A small-molecule ligand and the protein it binds are described below.
Small molecule (SMILES): COCCNC1CCN(C(C)=O)CC1

Binding-site contacts:
Ligand atom N10 contacts residue LYS228 of chain 1.A at 4.2 Å.
Ligand atom C01 contacts residue LYS242 of chain 1.A at 3.9 Å.
Ligand atom C06 contacts residue LYS228 of chain 1.A at 4.1 Å.
Ligand atom C02 contacts residue LYS242 of chain 1.A at 4.0 Å.
Ligand atom O03 contacts residue LYS242 of chain 1.A at 4.4 Å.
Ligand atom C07 contacts residue TYR139 of chain 1.A at 3.4 Å (hydrophobic).
Ligand atom C07 contacts residue LYS228 of chain 1.A at 4.5 Å.
Ligand atom C09 contacts residue LYS242 of chain 1.A at 3.9 Å.
Ligand atom C09 contacts residue ASP241 of chain 1.A at 4.0 Å.
Ligand atom C11 contacts residue LYS228 of chain 1.A at 4.0 Å.
Ligand atom C05 contacts residue ALA227 of chain 1.A at 4.5 Å (hydrophobic).
Ligand atom C01 contacts residue ASP241 of chain 1.A at 4.3 Å.
Ligand atom O03 contacts residue ASN226 of chain 1.A at 4.4 Å.
Ligand atom C01 contacts residue ASN226 of chain 1.A at 3.0 Å.
Ligand atom N10 contacts residue TYR139 of chain 1.A at 3.7 Å.
Ligand atom N04 contacts residue TYR139 of chain 1.A at 3.3 Å.
Ligand atom C05 contacts residue TYR139 of chain 1.A at 3.6 Å (hydrophobic).
Ligand atom N04 contacts residue LYS242 of chain 1.A at 4.0 Å.
Ligand atom C12 contacts residue THR240 of chain 1.A at 4.4 Å.
Ligand atom C01 contacts residue TYR139 of chain 1.A at 3.9 Å (hydrophobic).
Ligand atom C11 contacts residue THR240 of chain 1.A at 3.8 Å.
Ligand atom C02 contacts residue TYR139 of chain 1.A at 3.3 Å (hydrophobic).
Ligand atom C06 contacts residue THR240 of chain 1.A at 3.4 Å.
Ligand atom C09 contacts residue TYR139 of chain 1.A at 3.9 Å (hydrophobic).
Ligand atom C05 contacts residue LYS228 of chain 1.A at 4.0 Å.
Ligand atom O13 contacts residue THR240 of chain 1.A at 3.9 Å.
Ligand atom C02 contacts residue ASN226 of chain 1.A at 4.4 Å.
Ligand atom C05 contacts residue THR240 of chain 1.A at 3.3 Å.
Ligand atom C05 contacts residue ASP241 of chain 1.A at 3.5 Å.
Ligand atom C08 contacts residue TYR139 of chain 1.A at 3.6 Å (hydrophobic).
Ligand atom N04 contacts residue ASP241 of chain 1.A at 4.0 Å.
Ligand atom O03 contacts residue TYR139 of chain 1.A at 3.5 Å.
Ligand atom C01 contacts residue ALA227 of chain 1.A at 4.1 Å (hydrophobic).
Ligand atom C06 contacts residue ASP241 of chain 1.A at 3.5 Å.
Ligand atom C05 contacts residue LYS242 of chain 1.A at 4.2 Å.
Ligand atom C06 contacts residue TYR139 of chain 1.A at 4.2 Å (hydrophobic).

Sequence of chain 1.A:
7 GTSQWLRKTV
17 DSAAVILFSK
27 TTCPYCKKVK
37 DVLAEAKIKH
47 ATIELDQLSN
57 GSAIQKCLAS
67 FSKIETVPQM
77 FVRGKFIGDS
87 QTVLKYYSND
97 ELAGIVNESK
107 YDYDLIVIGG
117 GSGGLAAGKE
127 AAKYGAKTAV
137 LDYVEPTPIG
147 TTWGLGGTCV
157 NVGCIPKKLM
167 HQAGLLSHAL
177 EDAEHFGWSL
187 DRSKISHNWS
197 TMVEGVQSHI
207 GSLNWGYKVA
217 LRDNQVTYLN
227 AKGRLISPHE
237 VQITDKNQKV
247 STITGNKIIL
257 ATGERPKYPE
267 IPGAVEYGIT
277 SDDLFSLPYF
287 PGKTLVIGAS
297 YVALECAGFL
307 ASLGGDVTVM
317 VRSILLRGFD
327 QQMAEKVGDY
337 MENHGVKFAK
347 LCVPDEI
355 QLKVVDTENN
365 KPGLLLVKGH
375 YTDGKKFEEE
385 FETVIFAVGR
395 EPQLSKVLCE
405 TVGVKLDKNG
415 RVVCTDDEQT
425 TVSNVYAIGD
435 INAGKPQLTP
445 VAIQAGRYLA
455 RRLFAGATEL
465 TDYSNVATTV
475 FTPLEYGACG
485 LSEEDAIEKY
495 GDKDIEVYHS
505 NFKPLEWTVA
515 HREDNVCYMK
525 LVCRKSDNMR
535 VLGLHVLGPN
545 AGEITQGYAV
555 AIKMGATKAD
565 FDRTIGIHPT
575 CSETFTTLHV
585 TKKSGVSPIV